A small-molecule ligand and the protein it binds are described below.
Small molecule (SMILES): CC(=O)N[C@H]1[C@H](O[C@H]2[C@H](O)[C@@H](NC(C)=O)CO[C@@H]2CO)O[C@H](CO)[C@@H](O)[C@@H]1O

Sequence of chain 2.D:
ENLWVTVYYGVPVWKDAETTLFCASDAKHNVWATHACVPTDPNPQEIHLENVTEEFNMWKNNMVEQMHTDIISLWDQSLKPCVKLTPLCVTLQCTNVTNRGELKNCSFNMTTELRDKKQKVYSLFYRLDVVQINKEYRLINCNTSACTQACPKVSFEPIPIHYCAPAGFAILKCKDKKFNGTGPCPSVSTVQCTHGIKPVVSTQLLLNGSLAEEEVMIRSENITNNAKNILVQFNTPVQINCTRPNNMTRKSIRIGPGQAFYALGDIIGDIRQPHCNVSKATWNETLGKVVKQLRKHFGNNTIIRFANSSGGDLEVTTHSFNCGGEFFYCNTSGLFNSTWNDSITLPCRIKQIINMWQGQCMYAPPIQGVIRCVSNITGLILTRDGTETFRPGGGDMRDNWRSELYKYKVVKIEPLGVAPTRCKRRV

Binding-site contacts:
Ligand atom C4 contacts residue ASN103 of chain 2.D at 4.2 Å.
Ligand atom C8 contacts residue ASN103 of chain 2.D at 3.6 Å.
Ligand atom N2 contacts residue ASN103 of chain 2.D at 2.8 Å (h-bond).
Ligand atom C1 contacts residue GLY114 of chain 2.D at 4.4 Å.
Ligand atom O5 contacts residue GLY114 of chain 2.D at 4.3 Å.
Ligand atom C1 contacts residue ASN103 of chain 2.D at 1.4 Å.
Ligand atom O5 contacts residue ASN103 of chain 2.D at 2.4 Å (h-bond).
Ligand atom C2 contacts residue ASN103 of chain 2.D at 2.5 Å.
Ligand atom C7 contacts residue ASN103 of chain 2.D at 3.3 Å.
Ligand atom C8 contacts residue THR102 of chain 2.D at 3.8 Å.
Ligand atom C5 contacts residue ASN103 of chain 2.D at 3.6 Å.
Ligand atom O7 contacts residue ASN103 of chain 2.D at 3.6 Å.
Ligand atom C8 contacts residue CYS101 of chain 2.D at 4.0 Å (hydrophobic).
Ligand atom C3 contacts residue ASN103 of chain 2.D at 3.8 Å.